Binding-site contacts:
Ligand atom N2 contacts residue SER49 of chain 1.ZA at 3.5 Å (h-bond).
Ligand atom C6 contacts residue GLU105 of chain 1.ZA at 4.4 Å.
Ligand atom C2 contacts residue GLU105 of chain 1.ZA at 4.4 Å.
Ligand atom C3 contacts residue ASN60 of chain 1.ZA at 3.8 Å.
Ligand atom C2 contacts residue ASN60 of chain 1.ZA at 2.4 Å.
Ligand atom C1 contacts residue SER49 of chain 1.ZA at 4.1 Å.
Ligand atom C1 contacts residue ASN60 of chain 1.ZA at 1.4 Å.
Ligand atom C8 contacts residue ASN60 of chain 1.ZA at 4.3 Å.
Ligand atom C5 contacts residue ASN60 of chain 1.ZA at 3.6 Å.
Ligand atom C7 contacts residue ASN60 of chain 1.ZA at 3.1 Å.
Ligand atom C8 contacts residue THR47 of chain 1.ZA at 3.8 Å.
Ligand atom N2 contacts residue ASN60 of chain 1.ZA at 2.8 Å (h-bond).
Ligand atom O6 contacts residue GLU105 of chain 1.ZA at 4.0 Å.
Ligand atom O5 contacts residue GLU105 of chain 1.ZA at 3.6 Å (salt-bridge).
Ligand atom C7 contacts residue SER49 of chain 1.ZA at 4.1 Å.
Ligand atom C4 contacts residue ASN60 of chain 1.ZA at 4.2 Å.
Ligand atom O5 contacts residue ASN60 of chain 1.ZA at 2.3 Å (h-bond).
Ligand atom C5 contacts residue GLU105 of chain 1.ZA at 3.6 Å.
Ligand atom O7 contacts residue ASN60 of chain 1.ZA at 3.0 Å (h-bond).
Ligand atom C1 contacts residue GLU105 of chain 1.ZA at 3.3 Å.
Ligand atom C8 contacts residue ASN48 of chain 1.ZA at 4.1 Å.
Ligand atom C8 contacts residue SER49 of chain 1.ZA at 3.9 Å.
Ligand atom C2 contacts residue SER49 of chain 1.ZA at 4.3 Å.

This small molecule binds to this protein.
Small molecule (SMILES): CC(=O)N[C@H]1[C@H](O[C@H]2[C@H](O)[C@@H](NC(C)=O)CO[C@@H]2CO)O[C@H](CO)[C@@H](O)[C@@H]1O

Sequence of chain 1.ZA:
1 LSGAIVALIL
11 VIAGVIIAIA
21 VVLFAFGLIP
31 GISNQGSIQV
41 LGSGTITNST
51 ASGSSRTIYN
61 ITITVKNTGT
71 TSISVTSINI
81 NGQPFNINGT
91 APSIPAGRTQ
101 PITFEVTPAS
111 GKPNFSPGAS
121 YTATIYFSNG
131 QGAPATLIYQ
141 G